Binding-site contacts:
Ligand atom N9 contacts residue PRO631 of chain 3.J at 3.8 Å.
Ligand atom N9 contacts residue HIS630 of chain 3.J at 4.4 Å.
Ligand atom N1 contacts residue PHE638 of chain 3.J at 4.1 Å.
Ligand atom N7 contacts residue SER632 of chain 3.J at 3.7 Å.
Ligand atom N7 contacts residue HIS630 of chain 3.J at 3.7 Å.
Ligand atom N6 contacts residue PHE638 of chain 3.J at 3.7 Å.
Ligand atom C5 contacts residue PRO420 of chain 3.J at 4.5 Å (hydrophobic).
Ligand atom N6 contacts residue GLY637 of chain 3.J at 3.4 Å (h-bond).
Ligand atom N3 contacts residue GLY639 of chain 3.J at 4.2 Å.
Ligand atom N6 contacts residue SER632 of chain 3.J at 3.6 Å.
Ligand atom C6 contacts residue SER632 of chain 3.J at 4.0 Å.
Ligand atom N1 contacts residue PRO631 of chain 3.J at 4.2 Å.
Ligand atom C6 contacts residue GLY639 of chain 3.J at 3.7 Å.
Ligand atom N1 contacts residue GLY639 of chain 3.J at 3.0 Å (h-bond).
Ligand atom N6 contacts residue PRO633 of chain 3.J at 4.4 Å.
Ligand atom C4 contacts residue PRO631 of chain 3.J at 4.2 Å (hydrophobic).
Ligand atom C8 contacts residue HIS630 of chain 3.J at 3.3 Å.
Ligand atom C5 contacts residue SER632 of chain 3.J at 3.9 Å.
Ligand atom C6 contacts residue PRO631 of chain 3.J at 4.3 Å (hydrophobic).
Ligand atom C2 contacts residue GLY639 of chain 3.J at 2.9 Å.
Ligand atom N6 contacts residue GLY639 of chain 3.J at 3.5 Å (h-bond).
Ligand atom C2 contacts residue ILE622 of chain 3.J at 4.3 Å (hydrophobic).
Ligand atom C5 contacts residue PRO631 of chain 3.J at 4.4 Å (hydrophobic).
Ligand atom C2 contacts residue PRO631 of chain 3.J at 4.2 Å (hydrophobic).
Ligand atom N3 contacts residue PRO631 of chain 3.J at 4.1 Å.
Ligand atom N7 contacts residue ASP609 of chain 3.J at 4.0 Å.

A protein and the small-molecule ligand that binds it are described below.
Small molecule (SMILES): Nc1ncnc2[nH]cnc12

Sequence of chain 3.J:
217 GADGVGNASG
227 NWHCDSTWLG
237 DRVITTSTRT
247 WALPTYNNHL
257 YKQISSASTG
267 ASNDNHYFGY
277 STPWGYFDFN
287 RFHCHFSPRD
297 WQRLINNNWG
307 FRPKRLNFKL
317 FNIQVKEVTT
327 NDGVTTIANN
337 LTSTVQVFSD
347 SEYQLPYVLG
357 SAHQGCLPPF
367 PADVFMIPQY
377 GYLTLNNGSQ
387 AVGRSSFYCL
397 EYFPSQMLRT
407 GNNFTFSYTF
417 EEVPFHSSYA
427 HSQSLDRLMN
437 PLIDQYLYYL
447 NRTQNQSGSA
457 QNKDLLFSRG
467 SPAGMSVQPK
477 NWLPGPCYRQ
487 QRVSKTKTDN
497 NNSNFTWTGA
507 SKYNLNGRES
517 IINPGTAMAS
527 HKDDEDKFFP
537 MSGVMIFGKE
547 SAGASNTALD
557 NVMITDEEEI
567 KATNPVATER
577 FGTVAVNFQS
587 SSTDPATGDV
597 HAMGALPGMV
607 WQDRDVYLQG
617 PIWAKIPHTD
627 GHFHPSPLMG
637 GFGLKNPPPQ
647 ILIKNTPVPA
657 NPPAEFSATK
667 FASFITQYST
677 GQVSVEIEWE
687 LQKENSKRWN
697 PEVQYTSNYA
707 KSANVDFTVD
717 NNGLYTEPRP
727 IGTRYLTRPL